Binding-site contacts:
Ligand atom C8 contacts residue LYS276 of chain 1.B at 3.8 Å.
Ligand atom C4 contacts residue ASN277 of chain 1.B at 4.1 Å.
Ligand atom C1 contacts residue ASN277 of chain 1.B at 1.4 Å.
Ligand atom O5 contacts residue ASN277 of chain 1.B at 2.3 Å (h-bond).
Ligand atom C5 contacts residue ASN277 of chain 1.B at 3.6 Å.
Ligand atom N2 contacts residue ASN277 of chain 1.B at 3.0 Å (h-bond).
Ligand atom C7 contacts residue ASN277 of chain 1.B at 3.2 Å.
Ligand atom C2 contacts residue ASN277 of chain 1.B at 2.4 Å.
Ligand atom C8 contacts residue ASN277 of chain 1.B at 4.5 Å.
Ligand atom O7 contacts residue ASN277 of chain 1.B at 3.0 Å (h-bond).
Ligand atom C3 contacts residue ASN277 of chain 1.B at 3.8 Å.

The protein below binds the small molecule below.
Small molecule (SMILES): CC(=O)N[C@@H]1[C@@H](O)[C@H](O)[C@@H](CO)O[C@H]1O

Sequence of chain 1.B:
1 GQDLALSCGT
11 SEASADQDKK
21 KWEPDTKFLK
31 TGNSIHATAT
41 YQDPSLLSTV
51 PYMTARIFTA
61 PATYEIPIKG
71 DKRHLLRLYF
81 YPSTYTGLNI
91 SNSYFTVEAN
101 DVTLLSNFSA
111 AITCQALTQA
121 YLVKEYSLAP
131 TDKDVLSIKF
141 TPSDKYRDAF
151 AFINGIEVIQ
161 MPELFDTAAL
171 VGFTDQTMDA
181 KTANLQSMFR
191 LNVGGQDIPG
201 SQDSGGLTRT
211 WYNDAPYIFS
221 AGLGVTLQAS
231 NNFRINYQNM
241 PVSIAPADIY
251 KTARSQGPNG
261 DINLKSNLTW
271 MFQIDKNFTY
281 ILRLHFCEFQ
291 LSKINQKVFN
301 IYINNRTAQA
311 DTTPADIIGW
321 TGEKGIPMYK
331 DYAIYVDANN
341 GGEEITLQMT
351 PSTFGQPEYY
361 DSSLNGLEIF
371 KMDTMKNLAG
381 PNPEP